Binding-site contacts:
Ligand atom O6 contacts residue ILE292 of chain 1.C at 3.7 Å.
Ligand atom C8 contacts residue VAL410 of chain 1.C at 4.3 Å (hydrophobic).
Ligand atom C1 contacts residue ASN271 of chain 1.C at 1.4 Å.
Ligand atom C8 contacts residue ASN271 of chain 1.C at 4.4 Å.
Ligand atom N2 contacts residue ASN271 of chain 1.C at 2.9 Å (h-bond).
Ligand atom C4 contacts residue ASN271 of chain 1.C at 4.2 Å.
Ligand atom O5 contacts residue ILE292 of chain 1.C at 3.9 Å.
Ligand atom C2 contacts residue ASN271 of chain 1.C at 2.5 Å.
Ligand atom O5 contacts residue ASN271 of chain 1.C at 2.4 Å (h-bond).
Ligand atom C6 contacts residue ILE292 of chain 1.C at 4.3 Å (hydrophobic).
Ligand atom O7 contacts residue ASN271 of chain 1.C at 3.1 Å (h-bond).
Ligand atom C7 contacts residue ASN271 of chain 1.C at 3.2 Å.
Ligand atom C3 contacts residue ASN271 of chain 1.C at 3.8 Å.
Ligand atom C5 contacts residue ASN271 of chain 1.C at 3.7 Å.

The small molecule below binds the protein below.
Small molecule (SMILES): CC(=O)N[C@@H]1[C@@H](O)[C@H](O)[C@@H](CO)O[C@H]1O

Sequence of chain 1.C:
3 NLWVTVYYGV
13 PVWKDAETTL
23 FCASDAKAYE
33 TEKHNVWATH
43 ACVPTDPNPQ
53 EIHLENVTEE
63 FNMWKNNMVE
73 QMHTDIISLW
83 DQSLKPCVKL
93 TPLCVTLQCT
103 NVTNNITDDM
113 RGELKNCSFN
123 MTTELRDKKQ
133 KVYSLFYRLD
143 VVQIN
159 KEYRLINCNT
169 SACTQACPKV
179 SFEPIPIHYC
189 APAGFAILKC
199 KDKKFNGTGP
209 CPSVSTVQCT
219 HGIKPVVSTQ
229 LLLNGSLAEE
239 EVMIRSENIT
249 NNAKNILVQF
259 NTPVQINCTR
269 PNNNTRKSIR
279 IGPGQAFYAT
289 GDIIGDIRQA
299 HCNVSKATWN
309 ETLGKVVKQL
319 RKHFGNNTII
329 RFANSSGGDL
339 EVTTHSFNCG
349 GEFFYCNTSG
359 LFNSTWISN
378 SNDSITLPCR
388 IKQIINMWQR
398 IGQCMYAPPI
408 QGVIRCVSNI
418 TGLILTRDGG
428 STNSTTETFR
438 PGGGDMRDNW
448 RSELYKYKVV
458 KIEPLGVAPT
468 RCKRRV